A small-molecule ligand and the protein it binds are described below.
Small molecule (SMILES): CN(C)Cc1nccn1-c1ccc(-c2ccc3c(C(N)=O)nn(-c4ccc5onc(N)c5c4)c3c2F)c(F)c1

Sequence of chain 1.A:
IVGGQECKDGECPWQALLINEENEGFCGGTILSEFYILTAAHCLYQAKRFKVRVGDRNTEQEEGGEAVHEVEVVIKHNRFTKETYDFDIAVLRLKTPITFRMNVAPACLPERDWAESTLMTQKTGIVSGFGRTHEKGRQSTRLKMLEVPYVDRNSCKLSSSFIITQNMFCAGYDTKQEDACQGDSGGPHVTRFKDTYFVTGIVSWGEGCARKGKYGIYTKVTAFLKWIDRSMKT

Binding-site contacts:
Ligand atom C5 contacts residue GLY206 of chain 1.A at 3.4 Å.
Ligand atom C21 contacts residue TRP205 of chain 1.A at 3.7 Å (hydrophobic).
Ligand atom N7 contacts residue TRP205 of chain 1.A at 3.6 Å (h-bond).
Ligand atom C16 contacts residue TRP205 of chain 1.A at 3.6 Å (hydrophobic).
Ligand atom C14 contacts residue GLU83 of chain 1.A at 3.4 Å.
Ligand atom C23 contacts residue GLN182 of chain 1.A at 3.6 Å.
Ligand atom N1 contacts residue GLN182 of chain 1.A at 3.4 Å (h-bond).
Ligand atom N1 contacts residue CYS209 of chain 1.A at 3.1 Å (h-bond).
Ligand atom F1 contacts residue GLY206 of chain 1.A at 2.9 Å.
Ligand atom N6 contacts residue GLU135 of chain 1.A at 2.6 Å (salt-bridge).
Ligand atom C27 contacts residue ASP179 of chain 1.A at 3.5 Å.
Ligand atom C25 contacts residue SER185 of chain 1.A at 3.6 Å.
Ligand atom C24 contacts residue CYS181 of chain 1.A at 3.5 Å (hydrophobic).
Ligand atom C19 contacts residue LYS82 of chain 1.A at 3.4 Å.
Ligand atom C13 contacts residue TRP205 of chain 1.A at 3.7 Å (hydrophobic).
Ligand atom C21 contacts residue ALA180 of chain 1.A at 3.4 Å (hydrophobic).
Ligand atom N7 contacts residue GLY216 of chain 1.A at 3.8 Å.
Ligand atom N7 contacts residue ALA180 of chain 1.A at 3.2 Å.
Ligand atom C15 contacts residue THR84 of chain 1.A at 3.1 Å.
Ligand atom N4 contacts residue GLU83 of chain 1.A at 2.6 Å (salt-bridge).
Ligand atom F1 contacts residue TRP205 of chain 1.A at 3.2 Å.
Ligand atom C25 contacts residue CYS181 of chain 1.A at 3.6 Å (hydrophobic).
Ligand atom C15 contacts residue GLU83 of chain 1.A at 3.4 Å.
Ligand atom C7 contacts residue GLY206 of chain 1.A at 3.5 Å.
Ligand atom N8 contacts residue GLY216 of chain 1.A at 3.5 Å.
Ligand atom N8 contacts residue ASP179 of chain 1.A at 2.8 Å (salt-bridge).
Ligand atom C27 contacts residue ALA180 of chain 1.A at 3.1 Å (hydrophobic).
Ligand atom N7 contacts residue ASP179 of chain 1.A at 3.5 Å (salt-bridge).
Ligand atom C12 contacts residue GLY206 of chain 1.A at 3.6 Å.
Ligand atom O2 contacts residue ALA180 of chain 1.A at 3.2 Å.
Ligand atom C22 contacts residue CYS209 of chain 1.A at 3.5 Å (hydrophobic).
Ligand atom C20 contacts residue GLU135 of chain 1.A at 3.7 Å.
Ligand atom F2 contacts residue TYR85 of chain 1.A at 3.3 Å.
Ligand atom C24 contacts residue GLN182 of chain 1.A at 3.4 Å.
Ligand atom C27 contacts residue TRP205 of chain 1.A at 3.5 Å (hydrophobic).
Ligand atom N8 contacts residue ALA180 of chain 1.A at 3.4 Å (h-bond).
Ligand atom C6 contacts residue GLY206 of chain 1.A at 3.0 Å.
Ligand atom O2 contacts residue VAL203 of chain 1.A at 3.3 Å.
Ligand atom C9 contacts residue TYR85 of chain 1.A at 3.7 Å (hydrophobic).
Ligand atom C22 contacts residue GLY208 of chain 1.A at 3.1 Å.